This protein binds this small molecule.
Small molecule (SMILES): CC(=O)N[C@H]1[C@H](O[C@H]2[C@H](O)[C@@H](NC(C)=O)CO[C@@H]2CO)O[C@H](CO)[C@@H](O)[C@@H]1O

Binding-site contacts:
Ligand atom C6 contacts residue ILE292 of chain 1.F at 3.9 Å (hydrophobic).
Ligand atom C1 contacts residue ILE292 of chain 1.F at 4.2 Å (hydrophobic).
Ligand atom O7 contacts residue ASN271 of chain 1.F at 3.8 Å.
Ligand atom C5 contacts residue ILE292 of chain 1.F at 4.1 Å (hydrophobic).
Ligand atom C2 contacts residue ASN271 of chain 1.F at 2.5 Å.
Ligand atom O5 contacts residue ASN271 of chain 1.F at 2.4 Å (h-bond).
Ligand atom O6 contacts residue ILE292 of chain 1.F at 4.4 Å.
Ligand atom C8 contacts residue VAL410 of chain 1.F at 3.8 Å (hydrophobic).
Ligand atom C1 contacts residue ASN271 of chain 1.F at 1.4 Å.
Ligand atom O5 contacts residue ILE292 of chain 1.F at 3.4 Å.
Ligand atom N2 contacts residue ASN271 of chain 1.F at 2.9 Å (h-bond).
Ligand atom C5 contacts residue ASN271 of chain 1.F at 3.6 Å.
Ligand atom C4 contacts residue ASN271 of chain 1.F at 4.2 Å.
Ligand atom C7 contacts residue ASN271 of chain 1.F at 3.5 Å.
Ligand atom C3 contacts residue ASN271 of chain 1.F at 3.8 Å.

Sequence of chain 1.F:
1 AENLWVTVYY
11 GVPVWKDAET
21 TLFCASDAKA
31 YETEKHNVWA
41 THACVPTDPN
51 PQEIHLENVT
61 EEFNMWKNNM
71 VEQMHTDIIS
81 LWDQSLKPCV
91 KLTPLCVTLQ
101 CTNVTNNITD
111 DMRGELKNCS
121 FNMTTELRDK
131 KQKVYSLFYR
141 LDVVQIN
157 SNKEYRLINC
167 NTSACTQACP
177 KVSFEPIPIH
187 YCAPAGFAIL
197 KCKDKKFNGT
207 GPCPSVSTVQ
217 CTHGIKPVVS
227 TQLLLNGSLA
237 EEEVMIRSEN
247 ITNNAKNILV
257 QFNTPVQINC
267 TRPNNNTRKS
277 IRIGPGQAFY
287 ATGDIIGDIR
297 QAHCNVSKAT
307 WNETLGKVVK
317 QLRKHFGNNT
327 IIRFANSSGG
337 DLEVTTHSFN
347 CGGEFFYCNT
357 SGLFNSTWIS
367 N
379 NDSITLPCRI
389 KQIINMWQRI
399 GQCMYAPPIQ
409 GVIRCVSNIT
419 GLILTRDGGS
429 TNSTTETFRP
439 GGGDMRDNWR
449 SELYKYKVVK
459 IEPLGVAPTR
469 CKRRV